Sequence of chain 1.A:
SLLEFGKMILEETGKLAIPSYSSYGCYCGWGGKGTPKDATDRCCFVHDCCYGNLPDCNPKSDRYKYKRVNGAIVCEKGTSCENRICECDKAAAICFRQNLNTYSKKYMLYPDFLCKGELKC

Binding-site contacts:
Ligand atom CG contacts residue CYS28 of chain 1.A at 3.5 Å (hydrophobic).
Ligand atom OG contacts residue ILE9 of chain 1.A at 2.8 Å.
Ligand atom CD1 contacts residue GLY29 of chain 1.A at 3.3 Å.
Ligand atom O contacts residue HIS47 of chain 1.A at 2.9 Å (h-bond).
Ligand atom O contacts residue ALA17 of chain 1.A at 2.6 Å.
Ligand atom N contacts residue GLY6 of chain 1.A at 3.0 Å.
Ligand atom N contacts residue LYS7 of chain 1.A at 3.0 Å (salt-bridge).
Ligand atom CB contacts residue ALA17 of chain 1.A at 3.4 Å (hydrophobic).
Ligand atom O contacts residue PHE5 of chain 1.A at 3.4 Å.
Ligand atom CD2 contacts residue GLY6 of chain 1.A at 2.8 Å.
Ligand atom CD contacts residue TYR27 of chain 1.A at 2.8 Å (hydrophobic).
Ligand atom CD2 contacts residue LEU2 of chain 1.A at 3.5 Å (hydrophobic).
Ligand atom CE contacts residue TYR27 of chain 1.A at 3.0 Å (hydrophobic).
Ligand atom CD2 contacts residue ALA17 of chain 1.A at 2.9 Å (hydrophobic).
Ligand atom CD contacts residue ASP48 of chain 1.A at 3.0 Å.
Ligand atom NZ contacts residue ASP48 of chain 1.A at 2.9 Å (salt-bridge).
Ligand atom O contacts residue LEU2 of chain 1.A at 2.7 Å.
Ligand atom N contacts residue GLY29 of chain 1.A at 3.4 Å (h-bond).
Ligand atom N contacts residue LEU2 of chain 1.A at 3.2 Å (h-bond).
Ligand atom CB contacts residue PHE5 of chain 1.A at 3.3 Å (hydrophobic).
Ligand atom CA contacts residue ALA17 of chain 1.A at 3.4 Å (hydrophobic).
Ligand atom NZ contacts residue TYR27 of chain 1.A at 3.2 Å (h-bond).
Ligand atom N contacts residue GLY6 of chain 1.A at 3.0 Å.
Ligand atom CA contacts residue LEU3 of chain 1.A at 3.1 Å (hydrophobic).
Ligand atom CA contacts residue GLY29 of chain 1.A at 3.1 Å.
Ligand atom N contacts residue GLY6 of chain 1.A at 3.4 Å.
Ligand atom NZ contacts residue GLY29 of chain 1.A at 3.0 Å (h-bond).
Ligand atom CG contacts residue GLY29 of chain 1.A at 3.0 Å.
Ligand atom CE contacts residue GLY29 of chain 1.A at 2.1 Å.
Ligand atom N contacts residue LEU3 of chain 1.A at 2.9 Å (h-bond).
Ligand atom CD contacts residue GLY29 of chain 1.A at 3.0 Å.
Ligand atom N contacts residue LEU2 of chain 1.A at 3.0 Å (h-bond).
Ligand atom OG contacts residue PHE5 of chain 1.A at 2.7 Å.
Ligand atom NZ contacts residue GLY31 of chain 1.A at 2.6 Å (h-bond).
Ligand atom CB contacts residue GLY6 of chain 1.A at 3.2 Å.
Ligand atom CB contacts residue ILE9 of chain 1.A at 3.2 Å (hydrophobic).
Ligand atom CG contacts residue TYR27 of chain 1.A at 2.8 Å (hydrophobic).
Ligand atom C contacts residue GLY6 of chain 1.A at 3.3 Å.
Ligand atom C contacts residue ALA17 of chain 1.A at 3.3 Å (hydrophobic).
Ligand atom O contacts residue ILE18 of chain 1.A at 2.8 Å.

A small-molecule ligand and the protein it binds are described below.
Small molecule (SMILES): CC(C)C[C@H](NC(=O)[C@@H](N)Cc1ccccc1)C(=O)N[C@@H](CO)C(=O)N[C@@H](Cc1ccc(O)cc1)C(=O)N[C@@H](CCCCN)C(=O)O